Sequence of chain 1.A:
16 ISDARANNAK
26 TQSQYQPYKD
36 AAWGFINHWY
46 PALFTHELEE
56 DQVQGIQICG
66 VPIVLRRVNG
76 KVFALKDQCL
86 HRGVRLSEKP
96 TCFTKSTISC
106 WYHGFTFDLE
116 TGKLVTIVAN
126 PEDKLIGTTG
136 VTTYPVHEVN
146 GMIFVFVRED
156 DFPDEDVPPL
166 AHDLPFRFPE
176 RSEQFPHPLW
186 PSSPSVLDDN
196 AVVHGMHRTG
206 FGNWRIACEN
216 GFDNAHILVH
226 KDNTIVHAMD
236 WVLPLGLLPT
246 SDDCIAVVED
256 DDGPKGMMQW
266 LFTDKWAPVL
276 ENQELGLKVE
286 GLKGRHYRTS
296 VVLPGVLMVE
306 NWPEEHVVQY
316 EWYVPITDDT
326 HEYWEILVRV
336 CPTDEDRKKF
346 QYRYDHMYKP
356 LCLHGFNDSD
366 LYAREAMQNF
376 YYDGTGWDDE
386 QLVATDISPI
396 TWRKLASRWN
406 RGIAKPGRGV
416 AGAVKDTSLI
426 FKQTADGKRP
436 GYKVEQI

The protein below binds the small molecule below.
Small molecule (SMILES): O=c1ccc2ccccc2[nH]1

Binding-site contacts:
Ligand atom C9 contacts residue TRP307 of chain 1.A at 4.1 Å (hydrophobic).
Ligand atom O1 contacts residue GLY216 of chain 1.A at 3.3 Å (h-bond).
Ligand atom O1 contacts residue THR294 of chain 1.A at 3.9 Å.
Ligand atom C1 contacts residue GLY216 of chain 1.A at 3.5 Å.
Ligand atom N2 contacts residue THR294 of chain 1.A at 3.8 Å.
Ligand atom O1 contacts residue ASP218 of chain 1.A at 4.2 Å.
Ligand atom C6 contacts residue GLN314 of chain 1.A at 3.5 Å.
Ligand atom C4 contacts residue LEU302 of chain 1.A at 3.5 Å (hydrophobic).
Ligand atom C1 contacts residue TYR292 of chain 1.A at 4.2 Å (hydrophobic).
Ligand atom C3 contacts residue VAL304 of chain 1.A at 4.0 Å (hydrophobic).
Ligand atom O1 contacts residue TYR292 of chain 1.A at 4.3 Å.
Ligand atom C9 contacts residue PHE361 of chain 1.A at 4.3 Å (hydrophobic).
Ligand atom C8 contacts residue PHE361 of chain 1.A at 4.0 Å (hydrophobic).
Ligand atom C5 contacts residue LEU302 of chain 1.A at 4.1 Å (hydrophobic).
Ligand atom N2 contacts residue HIS221 of chain 1.A at 4.1 Å.
Ligand atom C4 contacts residue VAL304 of chain 1.A at 3.5 Å (hydrophobic).
Ligand atom N2 contacts residue GLY216 of chain 1.A at 2.6 Å (h-bond).
Ligand atom C5 contacts residue ASN362 of chain 1.A at 3.9 Å.
Ligand atom C6 contacts residue TRP307 of chain 1.A at 3.8 Å (hydrophobic).
Ligand atom C9 contacts residue TYR292 of chain 1.A at 4.2 Å (hydrophobic).
Ligand atom C10 contacts residue ILE222 of chain 1.A at 4.0 Å (hydrophobic).
Ligand atom C7 contacts residue PHE361 of chain 1.A at 3.5 Å (hydrophobic).
Ligand atom C6 contacts residue VAL304 of chain 1.A at 4.1 Å (hydrophobic).
Ligand atom C1 contacts residue ILE222 of chain 1.A at 4.2 Å (hydrophobic).
Ligand atom C1 contacts residue HIS221 of chain 1.A at 4.0 Å.
Ligand atom C5 contacts residue GLN314 of chain 1.A at 3.5 Å.
Ligand atom C6 contacts residue PHE361 of chain 1.A at 4.1 Å (hydrophobic).
Ligand atom C3 contacts residue GLY216 of chain 1.A at 3.6 Å.
Ligand atom C1 contacts residue THR294 of chain 1.A at 3.9 Å.
Ligand atom C5 contacts residue GLU316 of chain 1.A at 3.8 Å.
Ligand atom C6 contacts residue ASN362 of chain 1.A at 4.0 Å.
Ligand atom C5 contacts residue VAL304 of chain 1.A at 3.5 Å (hydrophobic).
Ligand atom C7 contacts residue TRP307 of chain 1.A at 3.4 Å (hydrophobic).
Ligand atom O1 contacts residue ILE222 of chain 1.A at 4.0 Å.
Ligand atom O1 contacts residue HIS221 of chain 1.A at 3.8 Å.
Ligand atom C8 contacts residue VAL304 of chain 1.A at 4.0 Å (hydrophobic).
Ligand atom C10 contacts residue TYR292 of chain 1.A at 3.6 Å (hydrophobic).
Ligand atom O1 contacts residue ASN219 of chain 1.A at 4.2 Å.
Ligand atom C4 contacts residue GLY216 of chain 1.A at 3.8 Å.
Ligand atom C7 contacts residue VAL304 of chain 1.A at 4.1 Å (hydrophobic).